Sequence of chain 1.B:
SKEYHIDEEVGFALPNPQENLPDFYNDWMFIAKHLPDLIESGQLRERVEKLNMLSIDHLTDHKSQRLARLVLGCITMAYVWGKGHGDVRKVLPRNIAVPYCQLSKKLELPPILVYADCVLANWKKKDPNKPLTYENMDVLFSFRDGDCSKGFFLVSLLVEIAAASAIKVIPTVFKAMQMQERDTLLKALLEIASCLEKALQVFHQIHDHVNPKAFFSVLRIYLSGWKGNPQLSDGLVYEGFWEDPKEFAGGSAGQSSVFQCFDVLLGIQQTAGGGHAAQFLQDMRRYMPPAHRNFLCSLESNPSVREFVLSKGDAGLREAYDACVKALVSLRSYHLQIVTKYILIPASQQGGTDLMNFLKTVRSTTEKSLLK

This protein binds this small molecule.
Small molecule (SMILES): Nc1nonc1/C(=N\O)Nc1ccc(F)c(Cl)c1

Binding-site contacts:
Ligand atom CAA contacts residue HEM1 of chain 1.E at 3.4 Å.
Ligand atom NAH contacts residue ALA264 of chain 1.B at 2.8 Å.
Ligand atom CAB contacts residue HEM1 of chain 1.E at 4.0 Å.
Ligand atom FAR contacts residue VAL130 of chain 1.B at 3.3 Å.
Ligand atom NAO contacts residue ALA264 of chain 1.B at 3.2 Å.
Ligand atom OAP contacts residue ALA264 of chain 1.B at 3.5 Å (h-bond).
Ligand atom NAE contacts residue PHE163 of chain 1.B at 3.5 Å.
Ligand atom CAJ contacts residue PHE163 of chain 1.B at 3.6 Å (hydrophobic).
Ligand atom FAR contacts residue PHE164 of chain 1.B at 3.2 Å.
Ligand atom CL contacts residue CYS129 of chain 1.B at 3.8 Å.
Ligand atom NAO contacts residue HIS346 of chain 1.B at 3.9 Å.
Ligand atom CAN contacts residue SER263 of chain 1.B at 3.6 Å.
Ligand atom NAF contacts residue HEM1 of chain 1.E at 3.7 Å.
Ligand atom CAI contacts residue ALA264 of chain 1.B at 3.4 Å (hydrophobic).
Ligand atom NAE contacts residue HEM1 of chain 1.E at 3.8 Å.
Ligand atom CAI contacts residue SER263 of chain 1.B at 4.0 Å.
Ligand atom NAO contacts residue HEM1 of chain 1.E at 2.0 Å.
Ligand atom CAN contacts residue ALA264 of chain 1.B at 3.5 Å (hydrophobic).
Ligand atom NAH contacts residue HEM1 of chain 1.E at 3.7 Å.
Ligand atom CAB contacts residue ALA264 of chain 1.B at 4.1 Å (hydrophobic).
Ligand atom CAB contacts residue GLY262 of chain 1.B at 3.8 Å.
Ligand atom CAG contacts residue ALA264 of chain 1.B at 3.5 Å (hydrophobic).
Ligand atom CAJ contacts residue SER167 of chain 1.B at 3.5 Å.
Ligand atom CL contacts residue GLY262 of chain 1.B at 3.9 Å.
Ligand atom NAH contacts residue SER263 of chain 1.B at 4.0 Å.
Ligand atom CAG contacts residue HEM1 of chain 1.E at 3.0 Å.
Ligand atom NAC contacts residue GLY262 of chain 1.B at 3.4 Å (h-bond).
Ligand atom CAJ contacts residue ALA264 of chain 1.B at 4.0 Å (hydrophobic).
Ligand atom OAP contacts residue HEM1 of chain 1.E at 2.1 Å (h-bond).
Ligand atom NAF contacts residue GLY262 of chain 1.B at 3.9 Å.
Ligand atom NAF contacts residue SER263 of chain 1.B at 2.7 Å (h-bond).
Ligand atom CAL contacts residue PHE163 of chain 1.B at 3.5 Å (hydrophobic).
Ligand atom NAC contacts residue SER263 of chain 1.B at 4.1 Å.
Ligand atom CL contacts residue LEU234 of chain 1.B at 3.8 Å.
Ligand atom CAL contacts residue VAL130 of chain 1.B at 3.8 Å (hydrophobic).
Ligand atom CAK contacts residue PHE163 of chain 1.B at 3.4 Å (hydrophobic).
Ligand atom NAF contacts residue ALA264 of chain 1.B at 3.5 Å (h-bond).
Ligand atom FAR contacts residue PHE163 of chain 1.B at 3.6 Å.
Ligand atom CAB contacts residue SER263 of chain 1.B at 3.6 Å.
Ligand atom CAK contacts residue SER167 of chain 1.B at 3.1 Å.